Binding-site contacts:
Ligand atom O2P contacts residue SER33 of chain 1.A at 3.3 Å (h-bond).
Ligand atom N contacts residue PO41 of chain 1.H at 3.5 Å (h-bond).
Ligand atom CE1 contacts residue PO41 of chain 1.H at 3.2 Å.
Ligand atom ND1 contacts residue TYR49 of chain 1.B at 3.5 Å.
Ligand atom CD2 contacts residue LEU46 of chain 1.B at 3.5 Å (hydrophobic).
Ligand atom O3P contacts residue TYR94 of chain 1.B at 2.7 Å (h-bond).
Ligand atom N contacts residue TYR36 of chain 1.B at 2.8 Å (h-bond).
Ligand atom CD1 contacts residue TRP96 of chain 1.B at 3.5 Å (hydrophobic).
Ligand atom CZ contacts residue TRP32 of chain 1.B at 3.6 Å (hydrophobic).
Ligand atom CD contacts residue TRP32 of chain 1.B at 3.3 Å (hydrophobic).
Ligand atom O contacts residue SER99 of chain 1.A at 3.5 Å.
Ligand atom CA contacts residue TRP96 of chain 1.B at 3.5 Å (hydrophobic).
Ligand atom C contacts residue GLY100 of chain 1.A at 3.3 Å.
Ligand atom O1P contacts residue TYR94 of chain 1.B at 3.0 Å (h-bond).
Ligand atom ND1 contacts residue PO41 of chain 1.H at 2.7 Å (h-bond).
Ligand atom O contacts residue GLN89 of chain 1.B at 3.4 Å (h-bond).
Ligand atom O3P contacts residue ARG50 of chain 1.A at 2.8 Å (salt-bridge).
Ligand atom NE2 contacts residue ASN101 of chain 1.A at 3.2 Å (h-bond).
Ligand atom NE2 contacts residue GLY100 of chain 1.A at 3.4 Å (h-bond).
Ligand atom O contacts residue GLY100 of chain 1.A at 3.3 Å (h-bond).
Ligand atom CD2 contacts residue TRP104 of chain 1.A at 3.5 Å (hydrophobic).
Ligand atom C contacts residue TRP96 of chain 1.B at 3.5 Å (hydrophobic).
Ligand atom CA contacts residue PO41 of chain 1.H at 3.6 Å.
Ligand atom CB contacts residue SER34 of chain 1.B at 3.1 Å.
Ligand atom O contacts residue TRP96 of chain 1.B at 3.6 Å.
Ligand atom CB contacts residue TYR36 of chain 1.B at 3.3 Å (hydrophobic).
Ligand atom CA contacts residue TYR36 of chain 1.B at 3.5 Å (hydrophobic).
Ligand atom NE contacts residue TRP32 of chain 1.B at 3.4 Å.
Ligand atom CG contacts residue SER97 of chain 1.A at 3.3 Å.
Ligand atom CE1 contacts residue TYR49 of chain 1.B at 3.4 Å (hydrophobic).
Ligand atom O1P contacts residue SER33 of chain 1.A at 3.0 Å (h-bond).
Ligand atom O1P contacts residue ARG50 of chain 1.A at 3.5 Å.
Ligand atom N contacts residue PO41 of chain 1.H at 2.7 Å (h-bond).
Ligand atom P contacts residue TYR94 of chain 1.B at 3.5 Å.
Ligand atom O contacts residue TRP104 of chain 1.A at 3.0 Å (h-bond).
Ligand atom CB contacts residue TRP104 of chain 1.A at 3.3 Å (hydrophobic).
Ligand atom CD contacts residue GLY91 of chain 1.B at 3.4 Å.
Ligand atom CD2 contacts residue GLY100 of chain 1.A at 3.4 Å.
Ligand atom NH1 contacts residue GLY91 of chain 1.B at 3.5 Å (h-bond).
Ligand atom NH1 contacts residue GLN92 of chain 1.B at 3.4 Å (h-bond).

Sequence of chain 1.B:
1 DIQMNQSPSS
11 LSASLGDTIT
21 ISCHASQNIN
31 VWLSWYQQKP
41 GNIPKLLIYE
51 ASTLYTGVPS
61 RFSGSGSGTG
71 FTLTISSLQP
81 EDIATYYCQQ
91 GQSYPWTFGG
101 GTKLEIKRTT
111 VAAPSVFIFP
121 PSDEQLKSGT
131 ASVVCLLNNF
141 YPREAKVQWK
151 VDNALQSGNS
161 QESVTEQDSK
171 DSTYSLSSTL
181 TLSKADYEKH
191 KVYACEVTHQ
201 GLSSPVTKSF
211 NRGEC

This small molecule binds to this protein.
Small molecule (SMILES): CC(C)C[C@@H](C=O)NC(=O)[C@H](Cc1cnc[nH]1)NC(=O)[C@H](CCCN=C(N)N)NC(=O)[C@@H]1CCCN1C(=O)[C@H](COP(=O)(O)O)NC(=O)[C@@H](N)[C@@H](C)O

Sequence of chain 1.A:
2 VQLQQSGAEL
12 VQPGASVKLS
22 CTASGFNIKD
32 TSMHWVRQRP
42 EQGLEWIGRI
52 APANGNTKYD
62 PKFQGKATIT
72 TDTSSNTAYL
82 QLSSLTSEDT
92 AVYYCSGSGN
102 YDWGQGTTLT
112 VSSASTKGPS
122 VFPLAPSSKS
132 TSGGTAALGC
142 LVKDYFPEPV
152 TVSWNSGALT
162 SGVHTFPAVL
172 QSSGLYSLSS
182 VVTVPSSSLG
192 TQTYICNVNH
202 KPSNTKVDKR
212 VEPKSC